Binding-site contacts:
Ligand atom N contacts residue TRP115 of chain 1.B at 2.9 Å (h-bond).
Ligand atom C3 contacts residue ASP190 of chain 1.B at 3.9 Å.
Ligand atom O contacts residue TYR249 of chain 1.B at 2.6 Å (h-bond).
Ligand atom C3A contacts residue LEU347 of chain 1.B at 4.0 Å (hydrophobic).
Ligand atom O contacts residue TYR312 of chain 1.B at 2.5 Å (h-bond).
Ligand atom C4A contacts residue LEU347 of chain 1.B at 3.8 Å (hydrophobic).
Ligand atom C2 contacts residue TYR249 of chain 1.B at 3.2 Å (hydrophobic).
Ligand atom C3A contacts residue TRP282 of chain 1.B at 3.7 Å (hydrophobic).
Ligand atom O contacts residue TRP115 of chain 1.B at 4.2 Å.
Ligand atom C2 contacts residue PHE242 of chain 1.B at 4.4 Å (hydrophobic).
Ligand atom N contacts residue ASP190 of chain 1.B at 2.6 Å (salt-bridge).
Ligand atom C1 contacts residue TYR312 of chain 1.B at 3.2 Å (hydrophobic).
Ligand atom N contacts residue TYR249 of chain 1.B at 4.3 Å.
Ligand atom C5A contacts residue CYS348 of chain 1.B at 4.4 Å (hydrophobic).
Ligand atom C3A contacts residue TYR249 of chain 1.B at 3.7 Å (hydrophobic).
Ligand atom C4A contacts residue TYR249 of chain 1.B at 4.5 Å (hydrophobic).
Ligand atom C1 contacts residue TRP282 of chain 1.B at 3.5 Å (hydrophobic).
Ligand atom C5 contacts residue THR315 of chain 1.B at 3.6 Å.
Ligand atom C1 contacts residue TRP115 of chain 1.B at 4.0 Å (hydrophobic).
Ligand atom C5 contacts residue PHE194 of chain 1.B at 3.8 Å (hydrophobic).
Ligand atom C5A contacts residue LEU347 of chain 1.B at 3.8 Å (hydrophobic).
Ligand atom C4 contacts residue TYR312 of chain 1.B at 4.1 Å (hydrophobic).
Ligand atom C1 contacts residue ASP190 of chain 1.B at 3.6 Å.
Ligand atom C5A contacts residue HIS372 of chain 1.B at 3.8 Å.
Ligand atom C3A contacts residue HIS372 of chain 1.B at 4.1 Å.
Ligand atom C5A contacts residue LEU213 of chain 1.B at 3.7 Å (hydrophobic).
Ligand atom C3A contacts residue PHE242 of chain 1.B at 4.1 Å (hydrophobic).
Ligand atom C2 contacts residue ASP190 of chain 1.B at 3.9 Å.
Ligand atom N contacts residue TYR312 of chain 1.B at 3.4 Å (h-bond).
Ligand atom C4 contacts residue THR315 of chain 1.B at 4.2 Å.
Ligand atom N contacts residue TRP282 of chain 1.B at 3.6 Å.
Ligand atom C3A contacts residue ASP190 of chain 1.B at 3.7 Å.
Ligand atom C5 contacts residue ILE191 of chain 1.B at 3.6 Å (hydrophobic).
Ligand atom C2 contacts residue TRP282 of chain 1.B at 4.1 Å (hydrophobic).
Ligand atom C4A contacts residue PHE242 of chain 1.B at 3.6 Å (hydrophobic).
Ligand atom C1 contacts residue TYR249 of chain 1.B at 3.2 Å (hydrophobic).
Ligand atom C5A contacts residue ASP346 of chain 1.B at 3.9 Å.
Ligand atom O contacts residue TRP282 of chain 1.B at 3.7 Å.

The protein below binds the small molecule below.
Small molecule (SMILES): CCCC(CCC)C(N)=O

Sequence of chain 1.B:
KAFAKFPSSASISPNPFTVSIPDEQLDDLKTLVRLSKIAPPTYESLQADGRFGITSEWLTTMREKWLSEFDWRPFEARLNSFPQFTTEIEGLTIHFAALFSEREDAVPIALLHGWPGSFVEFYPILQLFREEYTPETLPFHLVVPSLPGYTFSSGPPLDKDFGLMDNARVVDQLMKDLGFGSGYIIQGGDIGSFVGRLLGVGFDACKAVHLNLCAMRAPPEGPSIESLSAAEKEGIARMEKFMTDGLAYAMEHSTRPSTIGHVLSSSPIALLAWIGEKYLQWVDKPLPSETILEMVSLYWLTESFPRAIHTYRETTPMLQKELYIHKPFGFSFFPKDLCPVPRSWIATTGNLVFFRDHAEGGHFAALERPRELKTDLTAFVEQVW